Sequence of chain 59.A:
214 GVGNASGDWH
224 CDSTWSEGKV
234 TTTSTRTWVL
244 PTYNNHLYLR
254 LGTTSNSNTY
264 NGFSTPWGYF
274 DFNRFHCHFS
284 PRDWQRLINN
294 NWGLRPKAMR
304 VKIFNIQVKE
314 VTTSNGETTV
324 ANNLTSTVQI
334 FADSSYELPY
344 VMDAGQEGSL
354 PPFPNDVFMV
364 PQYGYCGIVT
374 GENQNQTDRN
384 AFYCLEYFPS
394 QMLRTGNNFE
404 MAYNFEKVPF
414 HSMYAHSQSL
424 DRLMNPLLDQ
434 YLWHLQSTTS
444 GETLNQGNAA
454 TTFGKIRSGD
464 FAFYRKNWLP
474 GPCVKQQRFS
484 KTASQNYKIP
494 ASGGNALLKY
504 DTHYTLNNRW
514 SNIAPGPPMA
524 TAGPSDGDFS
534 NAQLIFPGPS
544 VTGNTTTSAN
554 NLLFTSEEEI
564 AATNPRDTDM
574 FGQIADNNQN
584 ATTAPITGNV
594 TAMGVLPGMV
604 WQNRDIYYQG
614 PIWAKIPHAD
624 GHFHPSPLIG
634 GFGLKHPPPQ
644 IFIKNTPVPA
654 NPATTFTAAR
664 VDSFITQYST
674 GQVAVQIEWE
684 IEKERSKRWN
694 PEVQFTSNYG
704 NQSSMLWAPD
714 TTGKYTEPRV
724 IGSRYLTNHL

The small molecule below binds the protein below.
Small molecule (SMILES): Nc1ncnc2c1ncn2[C@H]1C[C@H](O)[C@@H](COP(=O)(O)O)O1

Binding-site contacts:
Ligand atom N6 contacts residue SER629 of chain 19.A at 3.0 Å (h-bond).
Ligand atom C8 contacts residue SER629 of chain 19.A at 4.2 Å.
Ligand atom O3' contacts residue PRO628 of chain 19.A at 4.1 Å.
Ligand atom C8 contacts residue PRO628 of chain 19.A at 3.8 Å (hydrophobic).
Ligand atom N1 contacts residue VAL411 of chain 19.A at 4.3 Å.
Ligand atom C4 contacts residue PRO412 of chain 19.A at 4.1 Å (hydrophobic).
Ligand atom C2' contacts residue PRO628 of chain 19.A at 3.6 Å (hydrophobic).
Ligand atom N6 contacts residue PHE635 of chain 19.A at 3.7 Å.
Ligand atom C1' contacts residue PRO628 of chain 19.A at 3.9 Å (hydrophobic).
Ligand atom C5 contacts residue PRO628 of chain 19.A at 2.7 Å (hydrophobic).
Ligand atom N3 contacts residue PRO628 of chain 19.A at 3.5 Å (h-bond).
Ligand atom C2' contacts residue HIS627 of chain 19.A at 3.2 Å.
Ligand atom C6 contacts residue PRO412 of chain 19.A at 4.3 Å (hydrophobic).
Ligand atom C2 contacts residue GLY636 of chain 19.A at 3.2 Å.
Ligand atom C6 contacts residue SER629 of chain 19.A at 3.5 Å.
Ligand atom N6 contacts residue PRO628 of chain 19.A at 3.4 Å (h-bond).
Ligand atom N7 contacts residue ASN606 of chain 19.A at 4.2 Å.
Ligand atom N9 contacts residue PRO628 of chain 19.A at 3.7 Å.
Ligand atom C6 contacts residue PRO628 of chain 19.A at 2.8 Å (hydrophobic).
Ligand atom C3' contacts residue HIS627 of chain 19.A at 4.3 Å.
Ligand atom N7 contacts residue SER629 of chain 19.A at 3.1 Å (h-bond).
Ligand atom N1 contacts residue PRO628 of chain 19.A at 3.2 Å (h-bond).
Ligand atom N6 contacts residue GLY634 of chain 19.A at 3.8 Å.
Ligand atom O1P contacts residue HIS625 of chain 59.A at 2.8 Å (h-bond).
Ligand atom C5 contacts residue SER629 of chain 19.A at 3.5 Å.
Ligand atom C6 contacts residue GLY636 of chain 19.A at 3.6 Å.
Ligand atom N6 contacts residue GLY636 of chain 19.A at 3.2 Å (h-bond).
Ligand atom C8 contacts residue HIS627 of chain 19.A at 3.5 Å.
Ligand atom C5 contacts residue PRO412 of chain 19.A at 4.2 Å (hydrophobic).
Ligand atom N7 contacts residue PRO628 of chain 19.A at 3.3 Å (h-bond).
Ligand atom C8 contacts residue PRO412 of chain 19.A at 4.3 Å (hydrophobic).
Ligand atom C2 contacts residue PRO628 of chain 19.A at 3.5 Å (hydrophobic).
Ligand atom N1 contacts residue GLY636 of chain 19.A at 2.9 Å (h-bond).
Ligand atom C4 contacts residue PRO628 of chain 19.A at 3.0 Å (hydrophobic).
Ligand atom N7 contacts residue HIS627 of chain 19.A at 4.1 Å.
Ligand atom C1' contacts residue HIS627 of chain 19.A at 4.3 Å.
Ligand atom N7 contacts residue PRO412 of chain 19.A at 4.3 Å.
Ligand atom O2P contacts residue ASP623 of chain 59.A at 3.2 Å (salt-bridge).
Ligand atom P contacts residue HIS625 of chain 59.A at 3.9 Å.
Ligand atom N9 contacts residue PRO412 of chain 19.A at 4.2 Å.

Sequence of chain 19.A:
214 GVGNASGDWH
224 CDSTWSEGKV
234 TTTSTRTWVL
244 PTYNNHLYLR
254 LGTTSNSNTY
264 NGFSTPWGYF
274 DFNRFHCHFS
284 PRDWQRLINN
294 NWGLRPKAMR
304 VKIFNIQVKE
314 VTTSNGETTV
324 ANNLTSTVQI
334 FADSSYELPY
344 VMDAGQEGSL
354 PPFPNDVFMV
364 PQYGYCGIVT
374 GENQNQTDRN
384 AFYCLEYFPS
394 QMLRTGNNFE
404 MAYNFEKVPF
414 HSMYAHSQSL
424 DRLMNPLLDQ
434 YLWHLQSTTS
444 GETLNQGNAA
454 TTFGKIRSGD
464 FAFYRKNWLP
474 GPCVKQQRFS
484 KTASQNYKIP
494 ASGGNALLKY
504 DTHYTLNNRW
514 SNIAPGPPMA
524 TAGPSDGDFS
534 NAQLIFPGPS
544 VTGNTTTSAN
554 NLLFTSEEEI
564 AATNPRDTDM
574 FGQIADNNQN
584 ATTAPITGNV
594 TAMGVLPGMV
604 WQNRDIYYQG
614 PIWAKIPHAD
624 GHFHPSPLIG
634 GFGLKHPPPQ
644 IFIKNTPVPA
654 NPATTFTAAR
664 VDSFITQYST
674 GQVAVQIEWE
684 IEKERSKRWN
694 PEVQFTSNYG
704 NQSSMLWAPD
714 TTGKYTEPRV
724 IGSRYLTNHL